The protein below binds the small molecule below.
Small molecule (SMILES): C[C@@H](O)[C@@H](C)O

Binding-site contacts:
Ligand atom C4 contacts residue GLY128 of chain 10.C at 4.0 Å.
Ligand atom O6 contacts residue LYS129 of chain 10.C at 3.6 Å.
Ligand atom C3 contacts residue LYS129 of chain 10.C at 4.0 Å.
Ligand atom C1 contacts residue BU31 of chain 10.Z at 3.1 Å.
Ligand atom C4 contacts residue BU31 of chain 10.Z at 4.4 Å.
Ligand atom C1 contacts residue GLU146 of chain 10.B at 3.5 Å.
Ligand atom O6 contacts residue GLY128 of chain 10.C at 3.8 Å.
Ligand atom C3 contacts residue ASP125 of chain 10.C at 4.1 Å.

Sequence of chain 10.B:
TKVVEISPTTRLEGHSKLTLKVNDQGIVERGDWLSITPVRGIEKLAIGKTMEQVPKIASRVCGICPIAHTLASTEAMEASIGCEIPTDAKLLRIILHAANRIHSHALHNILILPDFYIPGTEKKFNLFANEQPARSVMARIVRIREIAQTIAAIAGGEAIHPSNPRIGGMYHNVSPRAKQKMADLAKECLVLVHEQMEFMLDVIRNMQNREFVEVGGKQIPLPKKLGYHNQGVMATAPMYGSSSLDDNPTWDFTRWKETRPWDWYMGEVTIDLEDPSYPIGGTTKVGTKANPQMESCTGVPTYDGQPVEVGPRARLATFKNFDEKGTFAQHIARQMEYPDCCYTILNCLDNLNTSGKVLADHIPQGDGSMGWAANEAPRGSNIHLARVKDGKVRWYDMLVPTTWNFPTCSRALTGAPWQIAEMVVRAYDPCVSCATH

Sequence of chain 10.C:
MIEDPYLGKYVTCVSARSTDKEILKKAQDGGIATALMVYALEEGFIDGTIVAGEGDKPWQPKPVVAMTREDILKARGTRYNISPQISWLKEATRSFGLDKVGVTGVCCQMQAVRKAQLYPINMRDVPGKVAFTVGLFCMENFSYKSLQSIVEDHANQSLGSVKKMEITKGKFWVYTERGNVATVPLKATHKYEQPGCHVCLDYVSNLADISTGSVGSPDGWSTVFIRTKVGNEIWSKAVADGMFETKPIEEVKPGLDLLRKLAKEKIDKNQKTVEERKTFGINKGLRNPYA